Binding-site contacts:
Ligand atom O1A contacts residue ASP187 of chain 1.B at 3.9 Å.
Ligand atom O2G contacts residue LYS93 of chain 1.B at 4.2 Å.
Ligand atom O1G contacts residue CO1 of chain 1.I at 4.2 Å.
Ligand atom O1G contacts residue LYS93 of chain 1.B at 4.3 Å.
Ligand atom N3A contacts residue CO1 of chain 1.I at 4.0 Å.
Ligand atom O3G contacts residue ASN186 of chain 1.B at 3.9 Å.
Ligand atom PG contacts residue LYS93 of chain 1.B at 3.9 Å.
Ligand atom O3B contacts residue CO1 of chain 1.I at 3.5 Å.
Ligand atom PB contacts residue CO1 of chain 1.I at 3.7 Å.
Ligand atom O2B contacts residue CO1 of chain 1.I at 3.0 Å.
Ligand atom O1A contacts residue CO1 of chain 1.I at 2.8 Å.
Ligand atom O2G contacts residue ARG97 of chain 1.B at 3.8 Å.
Ligand atom O3G contacts residue ASP187 of chain 1.B at 4.2 Å.
Ligand atom PG contacts residue CO1 of chain 1.I at 3.6 Å.
Ligand atom O3G contacts residue CO1 of chain 1.I at 2.6 Å.
Ligand atom O1G contacts residue ASN186 of chain 1.B at 4.1 Å.
Ligand atom PA contacts residue CO1 of chain 1.I at 4.0 Å.
Ligand atom O3G contacts residue LYS93 of chain 1.B at 2.7 Å (salt-bridge).

The protein below binds the small molecule below.
Small molecule (SMILES): Nc1ncnc2c1ncn2[C@H]1C[C@H](O)[C@@H](CO[P](=O)(O)N[P](=O)(O)OP(=O)(O)O)O1

Sequence of chain 1.B:
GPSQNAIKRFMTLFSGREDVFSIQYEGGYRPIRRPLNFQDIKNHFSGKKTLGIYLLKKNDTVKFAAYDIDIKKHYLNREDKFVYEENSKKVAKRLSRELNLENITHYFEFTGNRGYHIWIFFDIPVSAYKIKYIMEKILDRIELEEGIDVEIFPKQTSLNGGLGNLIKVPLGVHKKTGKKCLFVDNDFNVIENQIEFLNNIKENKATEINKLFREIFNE